Binding-site contacts:
Ligand atom N2 contacts residue TYR58 of chain 1.C at 3.3 Å.
Ligand atom C contacts residue TYR217 of chain 1.C at 3.3 Å (hydrophobic).
Ligand atom O3 contacts residue MET193 of chain 1.C at 3.4 Å.
Ligand atom N2 contacts residue PRO86 of chain 1.C at 2.7 Å (h-bond).
Ligand atom C3 contacts residue GLU190 of chain 1.C at 3.5 Å.
Ligand atom C1 contacts residue TYR58 of chain 1.C at 3.7 Å (hydrophobic).
Ligand atom O1 contacts residue ARG93 of chain 1.C at 2.9 Å (salt-bridge).
Ligand atom O2 contacts residue ARG93 of chain 1.C at 2.8 Å (salt-bridge).
Ligand atom C2 contacts residue PRO86 of chain 1.C at 3.6 Å (hydrophobic).
Ligand atom C5 contacts residue GLU190 of chain 1.C at 3.7 Å.
Ligand atom C7 contacts residue GLU190 of chain 1.C at 3.5 Å.
Ligand atom N17 contacts residue MET193 of chain 1.C at 3.6 Å.
Ligand atom O3 contacts residue THR171 of chain 1.C at 3.1 Å.
Ligand atom C6 contacts residue TYR217 of chain 1.C at 3.4 Å (hydrophobic).
Ligand atom N17 contacts residue TYR217 of chain 1.C at 3.6 Å (h-bond).
Ligand atom N2 contacts residue GLU190 of chain 1.C at 3.7 Å.
Ligand atom O2 contacts residue PRO86 of chain 1.C at 3.6 Å.
Ligand atom C3 contacts residue TYR58 of chain 1.C at 3.7 Å (hydrophobic).
Ligand atom N3 contacts residue THR171 of chain 1.C at 3.5 Å (h-bond).
Ligand atom O2 contacts residue THR88 of chain 1.C at 2.9 Å (h-bond).
Ligand atom O1 contacts residue GLY138 of chain 1.C at 3.3 Å.
Ligand atom N2 contacts residue THR88 of chain 1.C at 3.4 Å (h-bond).
Ligand atom O2 contacts residue LEU87 of chain 1.C at 3.5 Å.
Ligand atom C4 contacts residue GLU190 of chain 1.C at 3.1 Å.
Ligand atom C6 contacts residue PRO86 of chain 1.C at 3.3 Å (hydrophobic).
Ligand atom O1 contacts residue SER139 of chain 1.C at 3.0 Å (h-bond).
Ligand atom C2 contacts residue TYR58 of chain 1.C at 3.4 Å (hydrophobic).
Ligand atom C8 contacts residue TYR217 of chain 1.C at 3.5 Å (hydrophobic).
Ligand atom C8 contacts residue TYR58 of chain 1.C at 3.7 Å (hydrophobic).
Ligand atom C6 contacts residue TYR58 of chain 1.C at 3.5 Å (hydrophobic).
Ligand atom O2 contacts residue TYR58 of chain 1.C at 3.5 Å.
Ligand atom C8 contacts residue GLU190 of chain 1.C at 3.2 Å.
Ligand atom N17 contacts residue TYR13 of chain 1.C at 3.6 Å.
Ligand atom C2 contacts residue THR88 of chain 1.C at 3.3 Å.
Ligand atom C6 contacts residue GLU190 of chain 1.C at 3.0 Å.
Ligand atom C4 contacts residue TYR58 of chain 1.C at 3.5 Å (hydrophobic).
Ligand atom O5 contacts residue GLU190 of chain 1.C at 3.0 Å (salt-bridge).
Ligand atom C1 contacts residue SER139 of chain 1.C at 3.6 Å.
Ligand atom O5 contacts residue LEU189 of chain 1.C at 3.4 Å.
Ligand atom C4 contacts residue PRO86 of chain 1.C at 3.5 Å (hydrophobic).

Sequence of chain 1.C:
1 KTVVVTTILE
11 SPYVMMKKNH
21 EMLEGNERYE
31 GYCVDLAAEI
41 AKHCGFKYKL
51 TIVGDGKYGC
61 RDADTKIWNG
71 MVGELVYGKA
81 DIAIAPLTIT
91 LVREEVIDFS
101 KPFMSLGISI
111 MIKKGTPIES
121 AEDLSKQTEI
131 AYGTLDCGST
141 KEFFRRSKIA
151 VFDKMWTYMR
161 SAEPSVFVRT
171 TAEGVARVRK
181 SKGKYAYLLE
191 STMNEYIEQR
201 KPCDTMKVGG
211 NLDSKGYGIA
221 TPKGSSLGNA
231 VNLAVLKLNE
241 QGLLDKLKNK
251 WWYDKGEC

A protein and the small-molecule ligand that binds it are described below.
Small molecule (SMILES): N#Cc1cc2c(cc1[N+](=O)[O-])=NC(=O)C(=O)N=2